This small molecule binds to this protein.
Small molecule (SMILES): CCC(=O)Nc1cccc(C)c1Nc1ncc2cc(-c3c(Cl)c(OC)cc(OC)c3Cl)ccc2n1

Binding-site contacts:
Ligand atom C23 contacts residue VAL100 of chain 1.A at 3.5 Å (hydrophobic).
Ligand atom C9 contacts residue LEU162 of chain 1.A at 3.4 Å (hydrophobic).
Ligand atom C24 contacts residue ASP173 of chain 1.A at 3.5 Å.
Ligand atom C13 contacts residue VAL102 of chain 1.A at 3.7 Å (hydrophobic).
Ligand atom C4 contacts residue ALA105 of chain 1.A at 3.7 Å (hydrophobic).
Ligand atom N contacts residue CYS104 of chain 1.A at 3.5 Å (h-bond).
Ligand atom C11 contacts residue ALA105 of chain 1.A at 3.6 Å (hydrophobic).
Ligand atom C7 contacts residue CYS104 of chain 1.A at 2.8 Å (hydrophobic).
Ligand atom C6 contacts residue CYS104 of chain 1.A at 3.5 Å (hydrophobic).
Ligand atom C2 contacts residue ALA105 of chain 1.A at 3.5 Å (hydrophobic).
Ligand atom C11 contacts residue CYS104 of chain 1.A at 3.8 Å (hydrophobic).
Ligand atom C20 contacts residue VAL102 of chain 1.A at 3.5 Å (hydrophobic).
Ligand atom CL contacts residue VAL102 of chain 1.A at 3.7 Å.
Ligand atom N1 contacts residue ALA105 of chain 1.A at 2.7 Å (h-bond).
Ligand atom O2 contacts residue ASP173 of chain 1.A at 3.0 Å (salt-bridge).
Ligand atom CL contacts residue LYS55 of chain 1.A at 3.7 Å.
Ligand atom CL1 contacts residue ILE86 of chain 1.A at 3.7 Å.
Ligand atom C11 contacts residue GLU103 of chain 1.A at 3.3 Å.
Ligand atom C18 contacts residue LYS55 of chain 1.A at 3.8 Å.
Ligand atom C17 contacts residue GLU72 of chain 1.A at 3.6 Å.
Ligand atom C11 contacts residue LEU162 of chain 1.A at 3.3 Å (hydrophobic).
Ligand atom CL1 contacts residue ASP173 of chain 1.A at 3.8 Å.
Ligand atom C22 contacts residue VAL102 of chain 1.A at 3.6 Å (hydrophobic).
Ligand atom O1 contacts residue LYS55 of chain 1.A at 3.4 Å.
Ligand atom C8 contacts residue ALA105 of chain 1.A at 3.6 Å (hydrophobic).
Ligand atom N3 contacts residue LEU162 of chain 1.A at 3.5 Å.
Ligand atom N3 contacts residue CYS104 of chain 1.A at 3.7 Å.
Ligand atom C contacts residue GLY108 of chain 1.A at 3.7 Å.
Ligand atom C10 contacts residue LEU162 of chain 1.A at 3.8 Å (hydrophobic).
Ligand atom C24 contacts residue MET76 of chain 1.A at 3.7 Å (hydrophobic).
Ligand atom N3 contacts residue ALA105 of chain 1.A at 2.9 Å (h-bond).
Ligand atom C23 contacts residue GLU72 of chain 1.A at 3.8 Å.
Ligand atom CL1 contacts residue ALA172 of chain 1.A at 3.1 Å.
Ligand atom C25 contacts residue GLY108 of chain 1.A at 3.8 Å.
Ligand atom N contacts residue ALA105 of chain 1.A at 3.3 Å (h-bond).
Ligand atom C8 contacts residue CYS104 of chain 1.A at 1.8 Å (hydrophobic).
Ligand atom C24 contacts residue PHE174 of chain 1.A at 3.7 Å (hydrophobic).
Ligand atom C19 contacts residue ASP173 of chain 1.A at 3.8 Å.
Ligand atom C12 contacts residue ALA105 of chain 1.A at 3.7 Å (hydrophobic).
Ligand atom O contacts residue ARG35 of chain 1.A at 3.8 Å.

Sequence of chain 1.A:
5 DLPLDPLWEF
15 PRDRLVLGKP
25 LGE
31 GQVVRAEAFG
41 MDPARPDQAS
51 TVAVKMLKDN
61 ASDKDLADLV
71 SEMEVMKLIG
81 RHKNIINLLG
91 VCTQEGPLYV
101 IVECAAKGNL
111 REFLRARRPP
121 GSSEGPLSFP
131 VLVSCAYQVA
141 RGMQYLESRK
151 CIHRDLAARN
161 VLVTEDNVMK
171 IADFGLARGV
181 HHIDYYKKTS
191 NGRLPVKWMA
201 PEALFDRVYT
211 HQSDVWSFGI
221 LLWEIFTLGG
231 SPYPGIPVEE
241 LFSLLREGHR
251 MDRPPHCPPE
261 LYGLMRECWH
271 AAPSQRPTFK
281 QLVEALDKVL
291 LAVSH